Binding-site contacts:
Ligand atom C05 contacts residue HIS86 of chain 1.B at 3.6 Å.
Ligand atom C03 contacts residue VAL34 of chain 1.B at 3.9 Å (hydrophobic).
Ligand atom C02 contacts residue HIS86 of chain 1.B at 3.9 Å.
Ligand atom C03 contacts residue ILE68 of chain 1.B at 4.2 Å (hydrophobic).
Ligand atom O01 contacts residue TYR87 of chain 1.B at 3.1 Å (h-bond).
Ligand atom C03 contacts residue GLU32 of chain 1.B at 4.3 Å.
Ligand atom C02 contacts residue ASN33 of chain 1.B at 3.7 Å.
Ligand atom C02 contacts residue TYR87 of chain 1.B at 4.1 Å (hydrophobic).
Ligand atom C05 contacts residue ILE68 of chain 1.B at 4.5 Å (hydrophobic).
Ligand atom N04 contacts residue TRP29 of chain 1.B at 4.0 Å.
Ligand atom N04 contacts residue ILE68 of chain 1.B at 3.9 Å.
Ligand atom C03 contacts residue HIS86 of chain 1.B at 4.4 Å.
Ligand atom N07 contacts residue HIS86 of chain 1.B at 3.7 Å.
Ligand atom N04 contacts residue VAL34 of chain 1.B at 4.4 Å.
Ligand atom C06 contacts residue HIS86 of chain 1.B at 3.9 Å.
Ligand atom O01 contacts residue ASN33 of chain 1.B at 3.3 Å (h-bond).
Ligand atom C03 contacts residue ASN33 of chain 1.B at 3.3 Å.
Ligand atom N04 contacts residue HIS86 of chain 1.B at 4.2 Å.
Ligand atom O01 contacts residue HIS86 of chain 1.B at 3.4 Å.

A small-molecule ligand and the protein it binds are described below.
Small molecule (SMILES): O=C1CNCCN1

Sequence of chain 1.B:
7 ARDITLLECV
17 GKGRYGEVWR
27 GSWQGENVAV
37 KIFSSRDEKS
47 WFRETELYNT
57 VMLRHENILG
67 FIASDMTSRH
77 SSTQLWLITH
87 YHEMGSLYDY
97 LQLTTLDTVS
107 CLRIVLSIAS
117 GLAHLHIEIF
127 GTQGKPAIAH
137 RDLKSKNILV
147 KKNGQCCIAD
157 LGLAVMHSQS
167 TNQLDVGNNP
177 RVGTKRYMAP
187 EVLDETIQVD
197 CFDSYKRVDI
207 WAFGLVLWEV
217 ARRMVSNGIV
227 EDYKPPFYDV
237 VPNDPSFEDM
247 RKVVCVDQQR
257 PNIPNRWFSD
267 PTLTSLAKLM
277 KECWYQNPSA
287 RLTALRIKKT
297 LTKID